The small molecule below binds the protein below.
Small molecule (SMILES): COc1ccc2c(c1)[nH]c1c(C)nccc12

Sequence of chain 1.B:
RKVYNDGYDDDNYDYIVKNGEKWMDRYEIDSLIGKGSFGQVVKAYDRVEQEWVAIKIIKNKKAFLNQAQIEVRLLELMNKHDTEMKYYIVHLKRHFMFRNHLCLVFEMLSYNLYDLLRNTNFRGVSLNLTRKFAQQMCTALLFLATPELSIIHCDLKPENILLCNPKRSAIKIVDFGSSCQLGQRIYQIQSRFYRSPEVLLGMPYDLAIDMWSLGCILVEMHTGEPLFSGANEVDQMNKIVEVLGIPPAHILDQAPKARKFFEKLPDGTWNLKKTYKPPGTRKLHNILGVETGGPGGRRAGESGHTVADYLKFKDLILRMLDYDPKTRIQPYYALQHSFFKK

Binding-site contacts:
Ligand atom CAK contacts residue LEU172 of chain 1.B at 3.9 Å (hydrophobic).
Ligand atom NAH contacts residue GLU81 of chain 1.B at 4.2 Å.
Ligand atom CAL contacts residue VAL184 of chain 1.B at 4.1 Å (hydrophobic).
Ligand atom CAA contacts residue ILE43 of chain 1.B at 3.5 Å (hydrophobic).
Ligand atom CAD contacts residue LEU119 of chain 1.B at 3.7 Å (hydrophobic).
Ligand atom OAJ contacts residue LEU119 of chain 1.B at 3.0 Å (h-bond).
Ligand atom OAJ contacts residue MET118 of chain 1.B at 4.1 Å.
Ligand atom OAJ contacts residue LEU172 of chain 1.B at 4.1 Å.
Ligand atom CAC contacts residue ASP185 of chain 1.B at 3.5 Å.
Ligand atom NAI contacts residue VAL51 of chain 1.B at 4.2 Å.
Ligand atom CAF contacts residue VAL100 of chain 1.B at 4.0 Å (hydrophobic).
Ligand atom CAC contacts residue GLU81 of chain 1.B at 3.9 Å.
Ligand atom CAE contacts residue VAL184 of chain 1.B at 3.9 Å (hydrophobic).
Ligand atom CAN contacts residue VAL184 of chain 1.B at 4.2 Å (hydrophobic).
Ligand atom OAJ contacts residue ALA64 of chain 1.B at 4.1 Å.
Ligand atom CAB contacts residue PHE48 of chain 1.B at 3.9 Å (hydrophobic).
Ligand atom CAL contacts residue LYS66 of chain 1.B at 4.1 Å.
Ligand atom CAF contacts residue ALA64 of chain 1.B at 4.1 Å (hydrophobic).
Ligand atom CAM contacts residue LEU172 of chain 1.B at 4.1 Å (hydrophobic).
Ligand atom CAG contacts residue LEU172 of chain 1.B at 3.6 Å (hydrophobic).
Ligand atom CAC contacts residue LYS66 of chain 1.B at 3.6 Å.
Ligand atom CAD contacts residue ALA64 of chain 1.B at 3.6 Å (hydrophobic).
Ligand atom CAK contacts residue ALA64 of chain 1.B at 3.9 Å (hydrophobic).
Ligand atom CAF contacts residue LEU119 of chain 1.B at 4.1 Å (hydrophobic).
Ligand atom CAL contacts residue ASP185 of chain 1.B at 4.3 Å.
Ligand atom NAH contacts residue ASP185 of chain 1.B at 3.5 Å (salt-bridge).
Ligand atom NAH contacts residue LYS66 of chain 1.B at 3.1 Å (salt-bridge).
Ligand atom CAC contacts residue PHE116 of chain 1.B at 3.8 Å (hydrophobic).
Ligand atom CAA contacts residue MET118 of chain 1.B at 3.9 Å (hydrophobic).
Ligand atom CAK contacts residue LEU119 of chain 1.B at 3.9 Å (hydrophobic).
Ligand atom CAO contacts residue VAL184 of chain 1.B at 3.9 Å (hydrophobic).
Ligand atom CAA contacts residue LEU119 of chain 1.B at 3.5 Å (hydrophobic).
Ligand atom CAD contacts residue GLU117 of chain 1.B at 3.4 Å.
Ligand atom CAP contacts residue VAL184 of chain 1.B at 4.0 Å (hydrophobic).
Ligand atom CAB contacts residue ASP185 of chain 1.B at 3.7 Å.
Ligand atom CAE contacts residue PHE116 of chain 1.B at 3.6 Å (hydrophobic).
Ligand atom CAF contacts residue PHE116 of chain 1.B at 3.8 Å (hydrophobic).
Ligand atom CAF contacts residue GLU117 of chain 1.B at 4.0 Å.
Ligand atom CAC contacts residue VAL184 of chain 1.B at 4.1 Å (hydrophobic).
Ligand atom CAB contacts residue LYS66 of chain 1.B at 4.2 Å.